Binding-site contacts:
Ligand atom C3 contacts residue ASN159 of chain 1.A at 3.8 Å.
Ligand atom C8 contacts residue VAL236 of chain 1.A at 4.5 Å (hydrophobic).
Ligand atom O7 contacts residue SER221 of chain 1.C at 4.5 Å.
Ligand atom C2 contacts residue TRP216 of chain 1.C at 4.3 Å (hydrophobic).
Ligand atom O4 contacts residue SER221 of chain 1.C at 4.4 Å.
Ligand atom C3 contacts residue TRP216 of chain 1.C at 4.2 Å (hydrophobic).
Ligand atom N2 contacts residue ASN159 of chain 1.A at 3.0 Å (h-bond).
Ligand atom C7 contacts residue PRO215 of chain 1.C at 4.4 Å (hydrophobic).
Ligand atom C8 contacts residue SER213 of chain 1.C at 4.4 Å.
Ligand atom C1 contacts residue SER213 of chain 1.C at 4.0 Å.
Ligand atom O6 contacts residue THR161 of chain 1.A at 3.5 Å.
Ligand atom C1 contacts residue TRP216 of chain 1.C at 4.0 Å (hydrophobic).
Ligand atom O3 contacts residue TRP216 of chain 1.C at 3.5 Å.
Ligand atom C5 contacts residue ASN159 of chain 1.A at 3.7 Å.
Ligand atom O7 contacts residue PRO215 of chain 1.C at 3.6 Å.
Ligand atom C2 contacts residue SER213 of chain 1.C at 4.0 Å.
Ligand atom C8 contacts residue ASN159 of chain 1.A at 4.4 Å.
Ligand atom C7 contacts residue TRP216 of chain 1.C at 3.9 Å (hydrophobic).
Ligand atom C7 contacts residue SER213 of chain 1.C at 4.3 Å.
Ligand atom C4 contacts residue TRP216 of chain 1.C at 3.9 Å (hydrophobic).
Ligand atom C6 contacts residue THR161 of chain 1.A at 3.9 Å.
Ligand atom C5 contacts residue TRP216 of chain 1.C at 3.9 Å (hydrophobic).
Ligand atom C2 contacts residue TRP216 of chain 1.C at 4.0 Å (hydrophobic).
Ligand atom C3 contacts residue SER213 of chain 1.C at 4.0 Å.
Ligand atom C6 contacts residue TRP216 of chain 1.C at 4.4 Å (hydrophobic).
Ligand atom O5 contacts residue TRP216 of chain 1.C at 4.4 Å.
Ligand atom O7 contacts residue ASN159 of chain 1.A at 2.9 Å (h-bond).
Ligand atom O7 contacts residue TRP216 of chain 1.C at 3.4 Å (h-bond).
Ligand atom C2 contacts residue ASN159 of chain 1.A at 2.5 Å.
Ligand atom O5 contacts residue ASN159 of chain 1.A at 2.3 Å (h-bond).
Ligand atom C1 contacts residue ASN159 of chain 1.A at 1.4 Å.
Ligand atom N2 contacts residue TRP216 of chain 1.C at 4.2 Å.
Ligand atom N2 contacts residue SER213 of chain 1.C at 3.4 Å (h-bond).
Ligand atom C4 contacts residue ASN159 of chain 1.A at 4.3 Å.
Ligand atom O6 contacts residue TRP216 of chain 1.C at 4.4 Å.
Ligand atom C3 contacts residue TRP216 of chain 1.C at 4.1 Å (hydrophobic).
Ligand atom O7 contacts residue ARG214 of chain 1.C at 3.7 Å.
Ligand atom C7 contacts residue ASN159 of chain 1.A at 3.2 Å.
Ligand atom O5 contacts residue TRP216 of chain 1.C at 4.3 Å.

Sequence of chain 1.C:
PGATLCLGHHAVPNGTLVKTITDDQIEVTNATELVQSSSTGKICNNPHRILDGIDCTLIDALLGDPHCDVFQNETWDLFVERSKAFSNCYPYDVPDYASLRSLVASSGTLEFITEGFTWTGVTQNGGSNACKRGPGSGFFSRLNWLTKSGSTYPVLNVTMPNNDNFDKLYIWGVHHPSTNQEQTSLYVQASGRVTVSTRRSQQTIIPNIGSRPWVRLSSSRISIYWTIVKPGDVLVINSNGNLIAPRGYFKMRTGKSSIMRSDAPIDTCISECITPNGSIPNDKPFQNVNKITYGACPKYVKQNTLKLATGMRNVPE

The protein below binds the small molecule below.
Small molecule (SMILES): CC(=O)N[C@H]1[C@H](O[C@H]2[C@H](O)[C@@H](NC(C)=O)CO[C@@H]2CO)O[C@H](CO)[C@@H](O[C@@H]2O[C@H](CO)[C@@H](O)[C@H](O)[C@@H]2O)[C@@H]1O

Sequence of chain 1.A:
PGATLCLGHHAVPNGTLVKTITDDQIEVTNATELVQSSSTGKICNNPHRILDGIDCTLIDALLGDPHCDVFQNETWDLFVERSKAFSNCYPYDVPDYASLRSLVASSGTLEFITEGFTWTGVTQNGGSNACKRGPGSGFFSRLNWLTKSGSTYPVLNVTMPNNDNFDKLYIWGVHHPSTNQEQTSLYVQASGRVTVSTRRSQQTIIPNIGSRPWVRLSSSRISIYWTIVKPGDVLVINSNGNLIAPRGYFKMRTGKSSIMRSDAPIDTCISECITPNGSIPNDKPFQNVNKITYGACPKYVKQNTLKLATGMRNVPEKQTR